Sequence of chain 1.E:
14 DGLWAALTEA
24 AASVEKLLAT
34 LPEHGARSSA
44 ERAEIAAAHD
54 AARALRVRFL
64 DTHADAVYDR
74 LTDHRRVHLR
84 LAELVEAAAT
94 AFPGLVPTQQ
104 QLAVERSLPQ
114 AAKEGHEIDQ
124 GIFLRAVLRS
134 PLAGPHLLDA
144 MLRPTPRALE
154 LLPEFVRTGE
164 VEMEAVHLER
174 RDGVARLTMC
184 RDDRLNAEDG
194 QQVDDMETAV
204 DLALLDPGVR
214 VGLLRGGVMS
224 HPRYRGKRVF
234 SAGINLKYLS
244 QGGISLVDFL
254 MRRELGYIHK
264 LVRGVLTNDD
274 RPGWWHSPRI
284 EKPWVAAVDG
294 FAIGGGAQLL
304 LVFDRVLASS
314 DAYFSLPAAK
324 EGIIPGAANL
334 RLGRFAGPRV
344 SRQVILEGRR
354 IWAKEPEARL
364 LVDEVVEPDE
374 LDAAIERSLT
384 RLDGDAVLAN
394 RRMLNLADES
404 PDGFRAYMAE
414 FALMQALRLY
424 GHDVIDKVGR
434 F

This protein binds this small molecule.
Small molecule (SMILES): CC(C)(CO[P](=O)(O)O[P](=O)(O)OC[C@H]1O[C@@H](n2cnc3c(N)ncnc32)[C@H](O)[C@@H]1OP(=O)(O)O)[C@@H](O)C(=O)NCCC(=O)NCCNC(=O)Cc1cc(O)cc(O)c1

Binding-site contacts:
Ligand atom CAH contacts residue GLY329 of chain 1.E at 3.6 Å.
Ligand atom CAH contacts residue ILE327 of chain 1.E at 3.5 Å (hydrophobic).
Ligand atom O2' contacts residue LYS240 of chain 1.E at 3.1 Å (salt-bridge).
Ligand atom CAG contacts residue ILE327 of chain 1.E at 3.3 Å (hydrophobic).
Ligand atom OAD contacts residue GLY236 of chain 1.E at 3.6 Å.
Ligand atom O5' contacts residue LEU188 of chain 1.E at 3.3 Å.
Ligand atom O4' contacts residue ARG187 of chain 1.E at 3.5 Å.
Ligand atom C5' contacts residue HIS224 of chain 1.E at 3.5 Å.
Ligand atom CAI contacts residue ARG256 of chain 1.E at 3.5 Å.
Ligand atom OAK contacts residue GLY329 of chain 1.E at 2.9 Å (h-bond).
Ligand atom N1A contacts residue LEU239 of chain 1.E at 3.0 Å (h-bond).
Ligand atom OAD contacts residue GLY298 of chain 1.E at 2.7 Å (h-bond).
Ligand atom N7A contacts residue ALA235 of chain 1.E at 3.6 Å.
Ligand atom CAE contacts residue ILE237 of chain 1.E at 3.5 Å (hydrophobic).
Ligand atom N4P contacts residue ALA235 of chain 1.E at 3.3 Å (h-bond).
Ligand atom OAD contacts residue ILE237 of chain 1.E at 3.1 Å (h-bond).
Ligand atom O2A contacts residue ARG226 of chain 1.E at 3.5 Å.
Ligand atom OAK contacts residue GLN418 of chain 1.E at 3.0 Å (h-bond).
Ligand atom O8A contacts residue HIS224 of chain 1.E at 3.4 Å (h-bond).
Ligand atom O2A contacts residue HIS224 of chain 1.E at 3.4 Å.
Ligand atom N1A contacts residue ILE237 of chain 1.E at 3.6 Å.
Ligand atom N1A contacts residue ASN238 of chain 1.E at 3.2 Å.
Ligand atom C6A contacts residue ILE237 of chain 1.E at 3.5 Å (hydrophobic).
Ligand atom O9A contacts residue LYS240 of chain 1.E at 2.4 Å (salt-bridge).
Ligand atom C2A contacts residue ASN238 of chain 1.E at 3.4 Å.
Ligand atom OAL contacts residue PHE252 of chain 1.E at 3.1 Å.
Ligand atom O3A contacts residue TYR227 of chain 1.E at 3.6 Å.
Ligand atom OAD contacts residue GLY297 of chain 1.E at 3.2 Å.
Ligand atom OAL contacts residue ARG256 of chain 1.E at 2.8 Å (salt-bridge).
Ligand atom O5P contacts residue PRO320 of chain 1.E at 3.6 Å.
Ligand atom CAI contacts residue LEU253 of chain 1.E at 3.6 Å (hydrophobic).
Ligand atom OAL contacts residue GLU191 of chain 1.E at 3.0 Å (salt-bridge).
Ligand atom O5A contacts residue TYR227 of chain 1.E at 2.3 Å (h-bond).
Ligand atom N6A contacts residue ILE237 of chain 1.E at 2.6 Å (h-bond).
Ligand atom C12 contacts residue TYR227 of chain 1.E at 3.6 Å (hydrophobic).
Ligand atom O7A contacts residue HIS224 of chain 1.E at 3.2 Å (h-bond).
Ligand atom O3' contacts residue HIS224 of chain 1.E at 3.4 Å (h-bond).
Ligand atom OAK contacts residue ILE327 of chain 1.E at 2.9 Å (h-bond).
Ligand atom N6A contacts residue ALA235 of chain 1.E at 3.4 Å (h-bond).
Ligand atom CAG contacts residue ILE326 of chain 1.E at 3.4 Å (hydrophobic).